Sequence of chain 1.D:
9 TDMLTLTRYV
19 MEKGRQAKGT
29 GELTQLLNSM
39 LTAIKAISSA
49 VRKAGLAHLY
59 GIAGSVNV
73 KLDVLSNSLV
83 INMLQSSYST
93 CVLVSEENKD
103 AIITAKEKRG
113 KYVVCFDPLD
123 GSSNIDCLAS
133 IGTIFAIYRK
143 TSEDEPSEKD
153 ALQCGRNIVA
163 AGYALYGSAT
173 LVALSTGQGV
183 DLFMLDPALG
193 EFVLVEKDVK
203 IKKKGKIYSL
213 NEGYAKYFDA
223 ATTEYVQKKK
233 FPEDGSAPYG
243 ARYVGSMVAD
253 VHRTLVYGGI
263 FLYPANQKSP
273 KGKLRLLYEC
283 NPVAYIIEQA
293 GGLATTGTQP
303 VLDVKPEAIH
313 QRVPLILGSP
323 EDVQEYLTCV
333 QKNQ

Sequence of chain 1.C:
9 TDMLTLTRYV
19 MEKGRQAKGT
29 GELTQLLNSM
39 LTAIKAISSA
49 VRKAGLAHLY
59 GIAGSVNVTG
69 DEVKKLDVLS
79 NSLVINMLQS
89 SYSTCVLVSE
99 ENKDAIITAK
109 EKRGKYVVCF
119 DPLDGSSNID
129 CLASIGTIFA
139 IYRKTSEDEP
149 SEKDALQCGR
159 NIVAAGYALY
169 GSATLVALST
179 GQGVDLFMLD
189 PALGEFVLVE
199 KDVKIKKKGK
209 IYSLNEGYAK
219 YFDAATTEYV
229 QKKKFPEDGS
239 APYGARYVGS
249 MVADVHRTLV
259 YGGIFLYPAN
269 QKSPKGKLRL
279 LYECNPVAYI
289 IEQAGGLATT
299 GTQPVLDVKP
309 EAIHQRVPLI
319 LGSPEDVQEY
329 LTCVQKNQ

This protein binds this small molecule.
Small molecule (SMILES): O=P(O)(O)OC[C@H]1O[C@@](CO)(OP(=O)(O)O)[C@@H](O)[C@@H]1O

Binding-site contacts:
Ligand atom O3P contacts residue GLY123 of chain 1.D at 3.8 Å.
Ligand atom O2 contacts residue GLY123 of chain 1.D at 3.8 Å.
Ligand atom O5 contacts residue LYS275 of chain 1.D at 2.7 Å (salt-bridge).
Ligand atom O5P contacts residue ARG244 of chain 1.C at 3.0 Å (salt-bridge).
Ligand atom P2 contacts residue TYR216 of chain 1.D at 3.8 Å.
Ligand atom O6P contacts residue TYR265 of chain 1.D at 2.4 Å (h-bond).
Ligand atom O4P contacts residue TYR265 of chain 1.D at 3.8 Å.
Ligand atom P1 contacts residue SER124 of chain 1.D at 3.7 Å.
Ligand atom O3 contacts residue ASP122 of chain 1.D at 2.8 Å (salt-bridge).
Ligand atom C3 contacts residue ASP122 of chain 1.D at 3.6 Å.
Ligand atom O1P contacts residue SER125 of chain 1.D at 3.7 Å.
Ligand atom O4 contacts residue MET249 of chain 1.D at 3.2 Å (h-bond).
Ligand atom C6 contacts residue TYR245 of chain 1.D at 3.6 Å (hydrophobic).
Ligand atom O3 contacts residue SER248 of chain 1.D at 3.7 Å.
Ligand atom O1 contacts residue ASP122 of chain 1.D at 3.4 Å (salt-bridge).
Ligand atom C5 contacts residue LYS275 of chain 1.D at 3.5 Å.
Ligand atom O4P contacts residue TYR245 of chain 1.D at 2.8 Å (h-bond).
Ligand atom O1 contacts residue GLU281 of chain 1.D at 3.2 Å (salt-bridge).
Ligand atom O3 contacts residue GLY123 of chain 1.D at 3.7 Å.
Ligand atom P2 contacts residue TYR265 of chain 1.D at 3.7 Å.
Ligand atom O3P contacts residue SER125 of chain 1.D at 2.8 Å (h-bond).
Ligand atom O6 contacts residue LYS275 of chain 1.D at 2.8 Å (salt-bridge).
Ligand atom O4P contacts residue ARG244 of chain 1.C at 3.5 Å (salt-bridge).
Ligand atom C6 contacts residue LYS275 of chain 1.D at 3.5 Å.
Ligand atom C3 contacts residue MET249 of chain 1.D at 3.8 Å (hydrophobic).
Ligand atom O1P contacts residue GLY123 of chain 1.D at 3.5 Å.
Ligand atom O3 contacts residue MET249 of chain 1.D at 2.9 Å (h-bond).
Ligand atom O1P contacts residue SER124 of chain 1.D at 2.6 Å (h-bond).
Ligand atom O6 contacts residue TYR265 of chain 1.D at 3.4 Å.
Ligand atom O6P contacts residue TYR216 of chain 1.D at 2.7 Å (h-bond).
Ligand atom P2 contacts residue LYS275 of chain 1.D at 3.7 Å.
Ligand atom O3P contacts residue SER124 of chain 1.D at 3.6 Å.
Ligand atom C2 contacts residue LYS275 of chain 1.D at 3.8 Å.
Ligand atom C1 contacts residue GLU281 of chain 1.D at 3.4 Å.
Ligand atom O4P contacts residue ASN213 of chain 1.D at 2.9 Å (h-bond).
Ligand atom P2 contacts residue ASN213 of chain 1.D at 3.7 Å.
Ligand atom C4 contacts residue GLY247 of chain 1.D at 3.4 Å.
Ligand atom O2P contacts residue LYS275 of chain 1.D at 2.6 Å (salt-bridge).
Ligand atom O6P contacts residue LYS275 of chain 1.D at 3.7 Å.
Ligand atom C4 contacts residue MET249 of chain 1.D at 3.8 Å (hydrophobic).